Binding-site contacts:
Ligand atom CB contacts residue VAL101 of chain 1.A at 3.8 Å (hydrophobic).
Ligand atom CA contacts residue THR100 of chain 1.A at 3.8 Å.
Ligand atom OD1 contacts residue LEU99 of chain 1.A at 3.6 Å (h-bond).
Ligand atom N contacts residue TYR98 of chain 1.B at 3.3 Å (h-bond).
Ligand atom CB contacts residue TYR98 of chain 1.B at 3.4 Å (hydrophobic).
Ligand atom ND2 contacts residue HIS35 of chain 1.A at 3.3 Å (h-bond).
Ligand atom CB contacts residue LEU102 of chain 1.A at 3.6 Å (hydrophobic).
Ligand atom CB contacts residue THR100 of chain 1.A at 3.2 Å.
Ligand atom CB contacts residue LEU99 of chain 1.A at 3.4 Å (hydrophobic).
Ligand atom CD contacts residue TRP50 of chain 1.A at 3.7 Å (hydrophobic).
Ligand atom ND2 contacts residue ALA33 of chain 1.A at 2.8 Å (h-bond).
Ligand atom CB contacts residue TYR31 of chain 1.B at 3.7 Å (hydrophobic).
Ligand atom CG contacts residue THR100 of chain 1.A at 3.8 Å.
Ligand atom CG contacts residue ALA33 of chain 1.A at 3.7 Å (hydrophobic).
Ligand atom CA contacts residue THR100 of chain 1.A at 3.8 Å.
Ligand atom O contacts residue VAL101 of chain 1.A at 3.5 Å.
Ligand atom C contacts residue TYR98 of chain 1.B at 3.5 Å (hydrophobic).
Ligand atom CA contacts residue TYR31 of chain 1.B at 3.7 Å (hydrophobic).
Ligand atom CG contacts residue TRP50 of chain 1.A at 3.8 Å (hydrophobic).
Ligand atom CG contacts residue TYR31 of chain 1.B at 3.7 Å (hydrophobic).
Ligand atom ND2 contacts residue LEU99 of chain 1.A at 2.6 Å (h-bond).
Ligand atom CA contacts residue TYR98 of chain 1.B at 3.1 Å (hydrophobic).
Ligand atom CB contacts residue TYR97 of chain 1.B at 3.0 Å (hydrophobic).
Ligand atom CG contacts residue HIS35 of chain 1.A at 3.1 Å.
Ligand atom CB contacts residue SER100 of chain 1.B at 3.2 Å.
Ligand atom ND2 contacts residue THR100 of chain 1.A at 2.8 Å (h-bond).
Ligand atom C contacts residue THR100 of chain 1.A at 3.2 Å.
Ligand atom N contacts residue TYR98 of chain 1.B at 3.2 Å (h-bond).
Ligand atom N contacts residue LEU102 of chain 1.A at 3.4 Å (h-bond).
Ligand atom OD1 contacts residue HIS35 of chain 1.A at 2.9 Å (h-bond).
Ligand atom CD contacts residue TYR31 of chain 1.B at 3.5 Å (hydrophobic).
Ligand atom O contacts residue THR100 of chain 1.A at 3.3 Å (h-bond).
Ligand atom O contacts residue LEU102 of chain 1.B at 3.5 Å.
Ligand atom CA contacts residue TYR98 of chain 1.B at 3.4 Å (hydrophobic).
Ligand atom CB contacts residue TYR98 of chain 1.B at 3.1 Å (hydrophobic).
Ligand atom CG contacts residue LEU99 of chain 1.A at 3.5 Å (hydrophobic).
Ligand atom OD1 contacts residue ALA33 of chain 1.A at 3.0 Å (h-bond).
Ligand atom O contacts residue LEU102 of chain 1.A at 3.0 Å (h-bond).
Ligand atom N contacts residue THR100 of chain 1.A at 3.3 Å (h-bond).
Ligand atom CA contacts residue TYR97 of chain 1.B at 3.3 Å (hydrophobic).

Sequence of chain 1.A:
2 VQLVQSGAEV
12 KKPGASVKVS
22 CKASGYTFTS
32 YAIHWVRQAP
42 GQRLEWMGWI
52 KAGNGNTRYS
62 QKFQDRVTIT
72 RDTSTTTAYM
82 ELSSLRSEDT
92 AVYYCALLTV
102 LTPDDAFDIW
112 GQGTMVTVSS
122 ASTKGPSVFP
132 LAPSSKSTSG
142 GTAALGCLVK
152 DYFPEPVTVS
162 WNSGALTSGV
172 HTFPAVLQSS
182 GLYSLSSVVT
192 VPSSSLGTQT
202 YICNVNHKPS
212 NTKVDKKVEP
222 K

Sequence of chain 1.B:
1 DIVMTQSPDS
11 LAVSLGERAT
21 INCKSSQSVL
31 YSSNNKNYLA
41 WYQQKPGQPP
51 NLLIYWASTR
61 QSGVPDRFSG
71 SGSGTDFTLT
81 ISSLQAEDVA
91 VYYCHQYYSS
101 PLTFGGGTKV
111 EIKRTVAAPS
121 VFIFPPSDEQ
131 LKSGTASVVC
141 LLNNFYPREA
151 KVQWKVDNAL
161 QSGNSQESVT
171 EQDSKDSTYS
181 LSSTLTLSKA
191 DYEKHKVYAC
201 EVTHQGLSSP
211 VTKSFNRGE

A protein and the small-molecule ligand that binds it are described below.
Small molecule (SMILES): C[C@H](N)C(=O)N1CCC[C@H]1C(=O)N[C@@H](CC(N)=O)C(=O)N[C@@H](C)C(=O)N[C@@H](CC(N)=O)C(=O)N1CCC[C@H]1C(=O)N[C@@H](CC(N)=O)C(=O)N[C@@H](C)C(=O)N[C@H](C=O)CC(N)=O